Sequence of chain 1.B:
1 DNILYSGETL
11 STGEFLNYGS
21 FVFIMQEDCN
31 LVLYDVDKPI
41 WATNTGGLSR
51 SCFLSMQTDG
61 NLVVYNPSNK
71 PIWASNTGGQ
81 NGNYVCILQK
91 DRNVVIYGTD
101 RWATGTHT

A small-molecule ligand and the protein it binds are described below.
Small molecule (SMILES): CO[C@H]1O[C@H](CO)[C@@H](O)[C@H](O)[C@@H]1O

Binding-site contacts:
Ligand atom O4 contacts residue VAL63 of chain 1.B at 4.3 Å.
Ligand atom C4 contacts residue VAL63 of chain 1.B at 4.0 Å (hydrophobic).
Ligand atom C1 contacts residue ASP59 of chain 1.B at 4.4 Å.
Ligand atom C1 contacts residue ASN61 of chain 1.B at 3.5 Å.
Ligand atom C3 contacts residue GLN57 of chain 1.B at 3.9 Å.
Ligand atom C2 contacts residue ASN61 of chain 1.B at 3.8 Å.
Ligand atom O6 contacts residue ASN76 of chain 1.B at 3.7 Å.
Ligand atom O6 contacts residue ASN61 of chain 1.B at 3.8 Å.
Ligand atom O2 contacts residue GLN57 of chain 1.B at 2.6 Å (h-bond).
Ligand atom C6 contacts residue ALA74 of chain 1.B at 3.9 Å (hydrophobic).
Ligand atom C2 contacts residue ASP59 of chain 1.B at 3.5 Å.
Ligand atom C3 contacts residue TYR65 of chain 1.B at 4.0 Å (hydrophobic).
Ligand atom C4 contacts residue GLN57 of chain 1.B at 4.1 Å.
Ligand atom O6 contacts residue ALA74 of chain 1.B at 3.8 Å.
Ligand atom C6 contacts residue ASN61 of chain 1.B at 3.7 Å.
Ligand atom C4 contacts residue ASN61 of chain 1.B at 4.0 Å.
Ligand atom C2 contacts residue GLN57 of chain 1.B at 3.7 Å.
Ligand atom O2 contacts residue ASN61 of chain 1.B at 2.9 Å (h-bond).
Ligand atom C4 contacts residue TYR65 of chain 1.B at 3.5 Å (hydrophobic).
Ligand atom O5 contacts residue ASN61 of chain 1.B at 2.8 Å (h-bond).
Ligand atom O4 contacts residue TYR65 of chain 1.B at 2.8 Å (h-bond).
Ligand atom C5 contacts residue VAL63 of chain 1.B at 4.5 Å (hydrophobic).
Ligand atom O3 contacts residue GLN57 of chain 1.B at 3.2 Å (h-bond).
Ligand atom C6 contacts residue VAL63 of chain 1.B at 3.9 Å (hydrophobic).
Ligand atom O2 contacts residue ASP59 of chain 1.B at 2.8 Å (salt-bridge).
Ligand atom C6 contacts residue PRO71 of chain 1.B at 4.2 Å (hydrophobic).
Ligand atom O3 contacts residue TYR65 of chain 1.B at 3.3 Å (h-bond).
Ligand atom O4 contacts residue GLN57 of chain 1.B at 4.2 Å.
Ligand atom O4 contacts residue PRO71 of chain 1.B at 4.3 Å.
Ligand atom C5 contacts residue ASN61 of chain 1.B at 3.6 Å.